Sequence of chain 1.H:
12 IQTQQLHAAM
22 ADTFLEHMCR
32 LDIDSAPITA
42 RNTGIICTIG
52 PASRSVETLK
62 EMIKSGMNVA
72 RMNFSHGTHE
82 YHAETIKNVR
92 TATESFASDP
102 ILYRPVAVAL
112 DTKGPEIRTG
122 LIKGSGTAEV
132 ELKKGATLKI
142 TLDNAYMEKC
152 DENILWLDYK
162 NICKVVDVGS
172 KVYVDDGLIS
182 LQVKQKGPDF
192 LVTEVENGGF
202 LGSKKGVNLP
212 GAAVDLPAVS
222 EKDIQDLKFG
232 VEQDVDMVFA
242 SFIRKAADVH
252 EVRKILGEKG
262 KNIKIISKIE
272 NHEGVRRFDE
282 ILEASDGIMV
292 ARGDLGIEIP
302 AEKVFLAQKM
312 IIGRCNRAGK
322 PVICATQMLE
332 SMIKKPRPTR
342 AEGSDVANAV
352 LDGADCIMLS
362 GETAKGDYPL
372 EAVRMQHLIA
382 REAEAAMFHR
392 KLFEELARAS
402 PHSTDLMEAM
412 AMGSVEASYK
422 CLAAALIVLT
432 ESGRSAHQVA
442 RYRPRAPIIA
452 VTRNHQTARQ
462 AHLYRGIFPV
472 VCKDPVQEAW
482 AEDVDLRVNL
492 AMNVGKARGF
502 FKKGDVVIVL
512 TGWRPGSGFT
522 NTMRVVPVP

The protein below binds the small molecule below.
Small molecule (SMILES): CC(=O)C(=O)O

Binding-site contacts:
Ligand atom OXT contacts residue ARG293 of chain 1.H at 3.6 Å.
Ligand atom O3 contacts residue LYS269 of chain 1.H at 2.6 Å (salt-bridge).
Ligand atom OXT contacts residue THR327 of chain 1.H at 2.6 Å (h-bond).
Ligand atom CB contacts residue MET359 of chain 1.H at 4.5 Å (hydrophobic).
Ligand atom OXT contacts residue MN1 of chain 1.EA at 4.5 Å.
Ligand atom C contacts residue ASP295 of chain 1.H at 4.1 Å.
Ligand atom C contacts residue GLY294 of chain 1.H at 4.0 Å.
Ligand atom CB contacts residue THR327 of chain 1.H at 3.5 Å.
Ligand atom CB contacts residue MET290 of chain 1.H at 4.0 Å (hydrophobic).
Ligand atom O contacts residue GLU271 of chain 1.H at 2.7 Å (salt-bridge).
Ligand atom O contacts residue ASP295 of chain 1.H at 2.8 Å (salt-bridge).
Ligand atom CA contacts residue LYS269 of chain 1.H at 3.6 Å.
Ligand atom C contacts residue MN1 of chain 1.EA at 3.2 Å.
Ligand atom O contacts residue ALA292 of chain 1.H at 3.7 Å.
Ligand atom CA contacts residue ALA292 of chain 1.H at 3.9 Å (hydrophobic).
Ligand atom CA contacts residue MN1 of chain 1.EA at 3.3 Å.
Ligand atom C contacts residue ALA292 of chain 1.H at 3.4 Å (hydrophobic).
Ligand atom O3 contacts residue ARG72 of chain 1.H at 3.7 Å.
Ligand atom CA contacts residue GLU271 of chain 1.H at 4.0 Å.
Ligand atom C contacts residue GLU271 of chain 1.H at 3.5 Å.
Ligand atom OXT contacts residue GLU271 of chain 1.H at 4.4 Å.
Ligand atom CA contacts residue THR327 of chain 1.H at 3.8 Å.
Ligand atom O3 contacts residue GLU271 of chain 1.H at 4.0 Å.
Ligand atom OXT contacts residue ALA292 of chain 1.H at 3.2 Å.
Ligand atom CB contacts residue ARG72 of chain 1.H at 3.6 Å.
Ligand atom O contacts residue GLY294 of chain 1.H at 4.0 Å.
Ligand atom CB contacts residue LYS269 of chain 1.H at 4.1 Å.
Ligand atom O3 contacts residue MN1 of chain 1.EA at 2.7 Å.
Ligand atom OXT contacts residue ASP295 of chain 1.H at 4.0 Å.
Ligand atom OXT contacts residue GLY294 of chain 1.H at 2.9 Å (h-bond).
Ligand atom CA contacts residue ARG72 of chain 1.H at 4.4 Å.
Ligand atom C contacts residue THR327 of chain 1.H at 3.5 Å.
Ligand atom O contacts residue MN1 of chain 1.EA at 2.4 Å.